Binding-site contacts:
Ligand atom N contacts residue TYR222 of chain 1.D at 3.8 Å.
Ligand atom C23 contacts residue VAL175 of chain 1.D at 3.3 Å (hydrophobic).
Ligand atom CN contacts residue ASP177 of chain 1.D at 3.1 Å.
Ligand atom CD1 contacts residue TYR222 of chain 1.D at 3.6 Å (hydrophobic).
Ligand atom CE1 contacts residue GLN15 of chain 1.D at 3.6 Å.
Ligand atom O contacts residue LYS19 of chain 1.D at 4.0 Å.
Ligand atom CB contacts residue GLN15 of chain 1.D at 3.5 Å.
Ligand atom CG2 contacts residue LYS174 of chain 1.D at 3.8 Å.
Ligand atom CZ contacts residue TYR222 of chain 1.D at 3.8 Å (hydrophobic).
Ligand atom C24 contacts residue TYR208 of chain 1.D at 3.9 Å (hydrophobic).
Ligand atom CE2 contacts residue GLN15 of chain 1.D at 3.4 Å.
Ligand atom O contacts residue ASP177 of chain 1.D at 3.5 Å (salt-bridge).
Ligand atom C contacts residue TYR222 of chain 1.D at 3.5 Å (hydrophobic).
Ligand atom CZ contacts residue GLN15 of chain 1.D at 3.6 Å.
Ligand atom CZ contacts residue GLN11 of chain 1.D at 3.9 Å.
Ligand atom C22 contacts residue PRO220 of chain 1.D at 3.8 Å (hydrophobic).
Ligand atom CG2 contacts residue VAL175 of chain 1.D at 4.0 Å (hydrophobic).
Ligand atom CE1 contacts residue TYR222 of chain 1.D at 3.4 Å (hydrophobic).
Ligand atom CA contacts residue ASP177 of chain 1.D at 3.8 Å.
Ligand atom CD1 contacts residue GDP1 of chain 1.R at 3.7 Å.
Ligand atom CG2 contacts residue ASP177 of chain 1.D at 3.5 Å.
Ligand atom CG contacts residue GLN15 of chain 1.D at 3.2 Å.
Ligand atom O contacts residue THR221 of chain 1.D at 3.4 Å (h-bond).
Ligand atom O contacts residue TYR222 of chain 1.D at 3.4 Å (h-bond).
Ligand atom O contacts residue THR221 of chain 1.D at 3.1 Å.
Ligand atom CD2 contacts residue GLN15 of chain 1.D at 3.2 Å.
Ligand atom CA contacts residue PRO220 of chain 1.D at 4.0 Å (hydrophobic).
Ligand atom O contacts residue GLY223 of chain 1.D at 3.1 Å.
Ligand atom C contacts residue GLY223 of chain 1.D at 3.9 Å.
Ligand atom CE1 contacts residue GDP1 of chain 1.R at 3.4 Å.
Ligand atom C22 contacts residue TYR222 of chain 1.D at 3.6 Å (hydrophobic).
Ligand atom O contacts residue TYR222 of chain 1.D at 2.4 Å (h-bond).
Ligand atom CD1 contacts residue GLN15 of chain 1.D at 3.4 Å.
Ligand atom CA contacts residue GLY223 of chain 1.D at 3.9 Å.
Ligand atom C24 contacts residue LYS174 of chain 1.D at 4.0 Å.
Ligand atom O contacts residue GLY223 of chain 1.D at 2.9 Å (h-bond).
Ligand atom N contacts residue ASP177 of chain 1.D at 2.5 Å (salt-bridge).
Ligand atom C20 contacts residue PRO220 of chain 1.D at 3.8 Å (hydrophobic).
Ligand atom C26 contacts residue TYR222 of chain 1.D at 3.8 Å (hydrophobic).
Ligand atom C28 contacts residue PRO220 of chain 1.D at 3.6 Å (hydrophobic).

A small-molecule ligand and the protein it binds are described below.
Small molecule (SMILES): CC[C@H](C)[C@@H]([C@@H](CC(=O)N1CCC[C@H]1[C@H](OC)[C@@H](C)C(=O)N[C@@H](Cc1ccccc1)C(=O)O)OC)N(C)C(=O)[C@@H](NC(=O)[C@@H](NC)C(C)C)C(C)C

Sequence of chain 1.D:
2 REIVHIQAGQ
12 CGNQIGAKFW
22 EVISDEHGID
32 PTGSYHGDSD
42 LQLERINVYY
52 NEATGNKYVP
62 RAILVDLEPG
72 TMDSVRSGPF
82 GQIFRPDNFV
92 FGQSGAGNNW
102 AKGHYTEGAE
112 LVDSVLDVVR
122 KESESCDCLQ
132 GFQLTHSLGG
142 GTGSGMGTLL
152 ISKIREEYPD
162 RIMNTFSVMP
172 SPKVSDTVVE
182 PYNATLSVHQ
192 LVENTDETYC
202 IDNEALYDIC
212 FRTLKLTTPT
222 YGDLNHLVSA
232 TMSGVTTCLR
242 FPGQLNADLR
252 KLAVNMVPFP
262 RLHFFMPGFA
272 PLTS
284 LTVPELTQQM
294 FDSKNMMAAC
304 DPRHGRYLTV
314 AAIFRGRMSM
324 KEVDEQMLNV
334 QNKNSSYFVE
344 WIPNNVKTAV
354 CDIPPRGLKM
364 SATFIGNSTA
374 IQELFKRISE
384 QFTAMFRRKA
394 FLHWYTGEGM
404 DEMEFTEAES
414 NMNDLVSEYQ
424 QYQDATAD